Sequence of chain 1.A:
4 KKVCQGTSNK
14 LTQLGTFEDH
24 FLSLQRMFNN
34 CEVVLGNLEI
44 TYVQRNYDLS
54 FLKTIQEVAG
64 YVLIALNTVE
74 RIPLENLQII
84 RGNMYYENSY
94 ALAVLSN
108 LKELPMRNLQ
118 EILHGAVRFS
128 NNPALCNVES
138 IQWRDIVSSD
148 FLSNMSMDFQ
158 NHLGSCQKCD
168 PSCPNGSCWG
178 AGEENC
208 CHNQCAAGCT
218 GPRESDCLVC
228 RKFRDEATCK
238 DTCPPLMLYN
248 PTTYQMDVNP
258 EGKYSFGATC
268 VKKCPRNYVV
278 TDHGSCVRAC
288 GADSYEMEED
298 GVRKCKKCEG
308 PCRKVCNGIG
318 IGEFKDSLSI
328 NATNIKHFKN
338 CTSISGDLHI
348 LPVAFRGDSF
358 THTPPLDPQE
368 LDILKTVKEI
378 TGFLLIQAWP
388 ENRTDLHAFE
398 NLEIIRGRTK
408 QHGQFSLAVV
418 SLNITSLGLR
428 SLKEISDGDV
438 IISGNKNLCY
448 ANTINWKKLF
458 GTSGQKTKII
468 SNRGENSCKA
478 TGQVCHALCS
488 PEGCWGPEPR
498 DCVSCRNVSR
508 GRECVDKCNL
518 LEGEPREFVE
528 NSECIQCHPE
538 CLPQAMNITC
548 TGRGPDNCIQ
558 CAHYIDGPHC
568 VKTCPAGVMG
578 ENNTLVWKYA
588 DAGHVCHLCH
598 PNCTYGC

Binding-site contacts:
Ligand atom C5 contacts residue ASN420 of chain 1.A at 3.6 Å.
Ligand atom C8 contacts residue GLU388 of chain 1.A at 3.6 Å.
Ligand atom C2 contacts residue GLU388 of chain 1.A at 3.8 Å.
Ligand atom C1 contacts residue GLU388 of chain 1.A at 3.8 Å.
Ligand atom C6 contacts residue THR422 of chain 1.A at 3.8 Å.
Ligand atom C3 contacts residue ASN420 of chain 1.A at 3.8 Å.
Ligand atom N2 contacts residue GLU388 of chain 1.A at 4.2 Å.
Ligand atom O5 contacts residue ASN420 of chain 1.A at 2.3 Å (h-bond).
Ligand atom O6 contacts residue THR422 of chain 1.A at 2.8 Å (h-bond).
Ligand atom C1 contacts residue ASN444 of chain 1.A at 4.0 Å.
Ligand atom O6 contacts residue ASN420 of chain 1.A at 3.9 Å.
Ligand atom O7 contacts residue ASN389 of chain 1.A at 3.6 Å (h-bond).
Ligand atom C1 contacts residue ASN420 of chain 1.A at 1.4 Å.
Ligand atom C6 contacts residue ASN420 of chain 1.A at 4.4 Å.
Ligand atom O7 contacts residue ASN420 of chain 1.A at 3.8 Å.
Ligand atom N2 contacts residue ASN420 of chain 1.A at 2.9 Å (h-bond).
Ligand atom O6 contacts residue ASN444 of chain 1.A at 4.5 Å.
Ligand atom C4 contacts residue ASN420 of chain 1.A at 4.2 Å.
Ligand atom C5 contacts residue ASN444 of chain 1.A at 3.6 Å.
Ligand atom O7 contacts residue GLU388 of chain 1.A at 3.1 Å (salt-bridge).
Ligand atom O5 contacts residue ASN444 of chain 1.A at 3.6 Å.
Ligand atom O5 contacts residue GLU388 of chain 1.A at 4.2 Å.
Ligand atom C2 contacts residue ASN420 of chain 1.A at 2.5 Å.
Ligand atom C7 contacts residue ASN420 of chain 1.A at 3.5 Å.
Ligand atom C7 contacts residue GLU388 of chain 1.A at 3.6 Å.
Ligand atom C6 contacts residue ASN444 of chain 1.A at 3.8 Å.

A protein and the small-molecule ligand that binds it are described below.
Small molecule (SMILES): CC(=O)N[C@H]1[C@H](O[C@H]2[C@H](O)[C@@H](NC(C)=O)CO[C@@H]2CO)O[C@H](CO)[C@@H](O)[C@@H]1O